Sequence of chain 1.D:
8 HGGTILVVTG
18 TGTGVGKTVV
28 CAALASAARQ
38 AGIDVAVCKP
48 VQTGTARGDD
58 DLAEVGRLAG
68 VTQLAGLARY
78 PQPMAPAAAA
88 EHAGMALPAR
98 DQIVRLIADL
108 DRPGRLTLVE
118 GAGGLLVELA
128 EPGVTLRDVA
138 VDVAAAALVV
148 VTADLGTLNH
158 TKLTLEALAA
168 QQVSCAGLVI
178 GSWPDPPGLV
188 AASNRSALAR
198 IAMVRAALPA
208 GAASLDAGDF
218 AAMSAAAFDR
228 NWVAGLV

Binding-site contacts:
Ligand atom C4 contacts residue GLY120 of chain 1.D at 3.8 Å.
Ligand atom O1 contacts residue LEU155 of chain 1.C at 4.0 Å.
Ligand atom C contacts residue CTP1 of chain 1.M at 3.9 Å.
Ligand atom C4 contacts residue ALA119 of chain 1.D at 3.6 Å (hydrophobic).
Ligand atom N8 contacts residue CTP1 of chain 1.M at 2.9 Å (h-bond).
Ligand atom O2 contacts residue GLY153 of chain 1.C at 3.5 Å (h-bond).
Ligand atom C5 contacts residue THR20 of chain 1.D at 3.7 Å.
Ligand atom C2 contacts residue LEU152 of chain 1.C at 3.5 Å (hydrophobic).
Ligand atom C5 contacts residue MET81 of chain 1.D at 3.8 Å (hydrophobic).
Ligand atom C5 contacts residue LEU152 of chain 1.C at 3.6 Å (hydrophobic).
Ligand atom O contacts residue ALA119 of chain 1.D at 3.3 Å.
Ligand atom C3 contacts residue VAL124 of chain 1.D at 3.7 Å (hydrophobic).
Ligand atom C2 contacts residue GLY153 of chain 1.C at 3.4 Å.
Ligand atom C contacts residue THR50 of chain 1.D at 3.4 Å.
Ligand atom C3 contacts residue ALA82 of chain 1.D at 3.5 Å (hydrophobic).
Ligand atom OXT contacts residue THR50 of chain 1.D at 2.6 Å (h-bond).
Ligand atom C9 contacts residue LEU152 of chain 1.C at 4.0 Å (hydrophobic).
Ligand atom C2 contacts residue THR20 of chain 1.D at 3.7 Å.
Ligand atom O1 contacts residue GLY153 of chain 1.C at 3.3 Å.
Ligand atom C9 contacts residue MET81 of chain 1.D at 3.5 Å (hydrophobic).
Ligand atom C6 contacts residue THR50 of chain 1.D at 3.9 Å.
Ligand atom O2 contacts residue ASN156 of chain 1.C at 3.8 Å.
Ligand atom C9 contacts residue THR50 of chain 1.D at 3.7 Å.
Ligand atom N7 contacts residue GLY120 of chain 1.D at 4.0 Å.
Ligand atom O1 contacts residue ASN156 of chain 1.C at 3.0 Å (h-bond).
Ligand atom O2 contacts residue THR154 of chain 1.C at 3.9 Å.
Ligand atom C9 contacts residue PRO80 of chain 1.D at 3.5 Å (hydrophobic).
Ligand atom C1 contacts residue ASN156 of chain 1.C at 3.8 Å.
Ligand atom C8 contacts residue CTP1 of chain 1.M at 3.6 Å.
Ligand atom C5 contacts residue ALA82 of chain 1.D at 3.8 Å (hydrophobic).
Ligand atom N7 contacts residue CTP1 of chain 1.M at 3.3 Å (h-bond).
Ligand atom O contacts residue LYS46 of chain 1.D at 3.0 Å (salt-bridge).
Ligand atom N7 contacts residue ALA119 of chain 1.D at 4.0 Å.
Ligand atom O1 contacts residue VAL124 of chain 1.D at 3.5 Å.
Ligand atom C6 contacts residue MET81 of chain 1.D at 3.3 Å (hydrophobic).
Ligand atom C contacts residue ALA119 of chain 1.D at 3.9 Å (hydrophobic).
Ligand atom C1 contacts residue GLY153 of chain 1.C at 3.1 Å.
Ligand atom C4 contacts residue THR20 of chain 1.D at 3.5 Å.
Ligand atom C7 contacts residue CTP1 of chain 1.M at 3.7 Å.
Ligand atom O2 contacts residue LEU155 of chain 1.C at 3.2 Å.

Sequence of chain 1.C:
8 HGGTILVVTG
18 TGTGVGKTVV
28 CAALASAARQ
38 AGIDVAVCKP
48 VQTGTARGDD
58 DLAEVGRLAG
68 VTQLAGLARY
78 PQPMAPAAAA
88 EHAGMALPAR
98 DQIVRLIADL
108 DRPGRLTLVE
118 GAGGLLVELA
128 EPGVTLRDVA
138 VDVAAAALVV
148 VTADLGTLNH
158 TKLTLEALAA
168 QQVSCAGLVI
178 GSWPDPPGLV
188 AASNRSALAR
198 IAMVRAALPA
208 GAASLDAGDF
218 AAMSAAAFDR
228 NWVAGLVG

The small molecule below binds the protein below.
Small molecule (SMILES): C[C@H](N)[C@@H](CCCCCC(=O)O)NC(=O)O